Sequence of chain 1.D:
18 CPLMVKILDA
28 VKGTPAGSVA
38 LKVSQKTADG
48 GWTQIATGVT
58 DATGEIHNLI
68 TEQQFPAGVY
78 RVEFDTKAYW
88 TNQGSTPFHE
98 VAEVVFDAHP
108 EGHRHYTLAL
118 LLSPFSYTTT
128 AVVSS

Binding-site contacts:
Ligand atom O05 contacts residue ALA116 of chain 1.B at 3.2 Å.
Ligand atom C07 contacts residue LEU25 of chain 1.D at 3.4 Å (hydrophobic).
Ligand atom O03 contacts residue LEU25 of chain 1.B at 4.0 Å.
Ligand atom C13 contacts residue ALA116 of chain 1.B at 4.0 Å (hydrophobic).
Ligand atom CL2 contacts residue LEU117 of chain 1.D at 4.3 Å.
Ligand atom C12 contacts residue LEU25 of chain 1.B at 4.1 Å (hydrophobic).
Ligand atom CL3 contacts residue ALA116 of chain 1.B at 3.9 Å.
Ligand atom C04 contacts residue LEU25 of chain 1.D at 4.2 Å (hydrophobic).
Ligand atom O01 contacts residue LYS23 of chain 1.B at 3.6 Å.
Ligand atom C06 contacts residue ALA116 of chain 1.B at 3.8 Å (hydrophobic).
Ligand atom CL3 contacts residue LEU25 of chain 1.B at 3.6 Å.
Ligand atom O05 contacts residue LYS23 of chain 1.B at 4.0 Å.
Ligand atom C06 contacts residue LEU25 of chain 1.D at 4.2 Å (hydrophobic).
Ligand atom C02 contacts residue LYS23 of chain 1.B at 3.9 Å.
Ligand atom C12 contacts residue LEU118 of chain 1.B at 4.3 Å (hydrophobic).
Ligand atom CL2 contacts residue THR125 of chain 1.D at 3.7 Å.
Ligand atom O01 contacts residue LYS23 of chain 1.D at 4.4 Å.
Ligand atom CL1 contacts residue LYS23 of chain 1.D at 3.8 Å.
Ligand atom CL3 contacts residue LEU117 of chain 1.B at 3.5 Å.
Ligand atom C04 contacts residue LYS23 of chain 1.B at 4.0 Å.
Ligand atom CL2 contacts residue LEU118 of chain 1.B at 4.4 Å.
Ligand atom CL3 contacts residue LYS23 of chain 1.B at 3.7 Å.
Ligand atom CL2 contacts residue LEU118 of chain 1.D at 3.8 Å.
Ligand atom C08 contacts residue ALA116 of chain 1.D at 3.8 Å (hydrophobic).
Ligand atom CL3 contacts residue LEU118 of chain 1.B at 4.2 Å.
Ligand atom C13 contacts residue LEU25 of chain 1.B at 3.9 Å (hydrophobic).
Ligand atom C12 contacts residue THR127 of chain 1.D at 4.4 Å.
Ligand atom O03 contacts residue LYS23 of chain 1.D at 4.0 Å.
Ligand atom CL1 contacts residue ALA116 of chain 1.D at 3.9 Å.
Ligand atom CL2 contacts residue ALA116 of chain 1.D at 4.1 Å.
Ligand atom C08 contacts residue LEU25 of chain 1.D at 4.0 Å (hydrophobic).
Ligand atom O05 contacts residue LEU25 of chain 1.D at 4.3 Å.
Ligand atom CL1 contacts residue LEU25 of chain 1.D at 3.9 Å.
Ligand atom C04 contacts residue ALA116 of chain 1.B at 4.2 Å (hydrophobic).
Ligand atom C02 contacts residue LYS23 of chain 1.D at 4.2 Å.
Ligand atom CL1 contacts residue LEU117 of chain 1.D at 2.9 Å.
Ligand atom CL1 contacts residue LEU118 of chain 1.D at 3.5 Å.
Ligand atom CL2 contacts residue THR127 of chain 1.D at 4.1 Å.
Ligand atom C10 contacts residue ALA116 of chain 1.D at 3.9 Å (hydrophobic).
Ligand atom O03 contacts residue ALA116 of chain 1.D at 4.0 Å.

Sequence of chain 1.B:
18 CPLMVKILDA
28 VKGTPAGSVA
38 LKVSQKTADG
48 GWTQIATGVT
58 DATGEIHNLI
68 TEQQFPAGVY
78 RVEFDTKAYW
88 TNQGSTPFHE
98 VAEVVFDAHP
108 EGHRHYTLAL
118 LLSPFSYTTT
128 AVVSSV

This small molecule binds to this protein.
Small molecule (SMILES): O=C(O)COc1cc(Cl)c(Cl)cc1Cl